Binding-site contacts:
Ligand atom CAS contacts residue ASN228 of chain 42.A at 3.5 Å.
Ligand atom CAF contacts residue ASP112 of chain 42.A at 3.9 Å.
Ligand atom CAL contacts residue TYR155 of chain 42.A at 3.4 Å (hydrophobic).
Ligand atom OAC contacts residue LEU113 of chain 42.A at 3.4 Å (h-bond).
Ligand atom CAA contacts residue PRO177 of chain 42.A at 3.2 Å (hydrophobic).
Ligand atom CBB contacts residue LEU113 of chain 42.A at 3.7 Å (hydrophobic).
Ligand atom OAW contacts residue MET195 of chain 42.A at 3.4 Å.
Ligand atom CBA contacts residue ASN228 of chain 42.A at 3.7 Å.
Ligand atom NAU contacts residue MET114 of chain 42.A at 3.9 Å.
Ligand atom NBC contacts residue ASN228 of chain 42.A at 3.7 Å.
Ligand atom CAG contacts residue ASN228 of chain 42.A at 3.3 Å.
Ligand atom CAL contacts residue ILE111 of chain 42.A at 3.9 Å (hydrophobic).
Ligand atom CAN contacts residue ILE111 of chain 42.A at 3.8 Å (hydrophobic).
Ligand atom CAS contacts residue TRP203 of chain 42.A at 3.4 Å (hydrophobic).
Ligand atom CAI contacts residue PHE135 of chain 42.A at 3.5 Å (hydrophobic).
Ligand atom CAP contacts residue LEU113 of chain 42.A at 3.6 Å (hydrophobic).
Ligand atom CAE contacts residue ASN228 of chain 42.A at 3.6 Å.
Ligand atom NBD contacts residue ASN228 of chain 42.A at 3.7 Å.
Ligand atom CAO contacts residue MET230 of chain 42.A at 3.6 Å (hydrophobic).
Ligand atom CAX contacts residue ASN228 of chain 42.A at 3.8 Å.
Ligand atom CAE contacts residue GLN202 of chain 42.A at 3.6 Å.
Ligand atom CAS contacts residue TYR201 of chain 42.A at 3.9 Å (hydrophobic).
Ligand atom CAQ contacts residue LEU113 of chain 42.A at 3.6 Å (hydrophobic).
Ligand atom CAR contacts residue ASN228 of chain 42.A at 3.7 Å.
Ligand atom CBA contacts residue TRP203 of chain 42.A at 3.8 Å (hydrophobic).
Ligand atom NAT contacts residue TYR155 of chain 42.A at 3.9 Å.
Ligand atom CAJ contacts residue TYR155 of chain 42.A at 3.5 Å (hydrophobic).
Ligand atom OAC contacts residue ASP112 of chain 42.A at 3.8 Å.
Ligand atom CAA contacts residue VAL179 of chain 42.A at 3.5 Å (hydrophobic).
Ligand atom CAG contacts residue TRP203 of chain 42.A at 3.7 Å (hydrophobic).
Ligand atom CAH contacts residue MET114 of chain 42.A at 3.5 Å (hydrophobic).
Ligand atom CAK contacts residue PHE135 of chain 42.A at 3.3 Å (hydrophobic).
Ligand atom CAZ contacts residue ILE111 of chain 42.A at 3.9 Å (hydrophobic).
Ligand atom CAN contacts residue PHE135 of chain 42.A at 3.8 Å (hydrophobic).
Ligand atom CAD contacts residue PHE137 of chain 42.A at 3.9 Å (hydrophobic).
Ligand atom CAG contacts residue GLN202 of chain 42.A at 3.5 Å.
Ligand atom CAM contacts residue TYR155 of chain 42.A at 3.9 Å (hydrophobic).
Ligand atom CAF contacts residue MET114 of chain 42.A at 3.1 Å (hydrophobic).
Ligand atom CAR contacts residue TYR201 of chain 42.A at 3.5 Å (hydrophobic).
Ligand atom NBD contacts residue TRP203 of chain 42.A at 3.6 Å.

Sequence of chain 42.A:
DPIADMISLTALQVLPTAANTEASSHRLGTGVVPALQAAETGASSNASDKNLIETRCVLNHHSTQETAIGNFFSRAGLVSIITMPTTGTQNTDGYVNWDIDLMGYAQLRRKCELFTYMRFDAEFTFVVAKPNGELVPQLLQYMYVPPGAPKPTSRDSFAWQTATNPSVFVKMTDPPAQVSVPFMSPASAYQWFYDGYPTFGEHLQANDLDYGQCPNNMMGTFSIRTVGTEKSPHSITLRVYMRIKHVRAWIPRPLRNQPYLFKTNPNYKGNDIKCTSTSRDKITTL

A protein and the small-molecule ligand that binds it are described below.
Small molecule (SMILES): CCO/N=C/c1ccc(OCC[C@@H](C)CCN2CCN(c3ccncc3)C2=O)cc1

Sequence of chain 42.C:
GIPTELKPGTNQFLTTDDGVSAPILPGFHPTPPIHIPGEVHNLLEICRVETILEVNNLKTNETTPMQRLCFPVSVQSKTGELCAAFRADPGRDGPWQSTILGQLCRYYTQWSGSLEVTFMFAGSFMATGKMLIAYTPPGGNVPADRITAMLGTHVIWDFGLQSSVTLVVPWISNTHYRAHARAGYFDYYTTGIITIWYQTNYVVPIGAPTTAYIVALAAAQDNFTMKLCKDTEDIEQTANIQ

Sequence of chain 43.C:
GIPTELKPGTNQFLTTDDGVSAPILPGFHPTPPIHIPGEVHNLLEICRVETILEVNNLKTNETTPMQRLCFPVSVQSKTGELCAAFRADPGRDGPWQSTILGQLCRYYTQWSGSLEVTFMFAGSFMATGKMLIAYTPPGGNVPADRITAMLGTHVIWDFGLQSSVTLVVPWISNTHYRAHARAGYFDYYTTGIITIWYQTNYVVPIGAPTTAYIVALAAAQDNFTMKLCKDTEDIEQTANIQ